The protein below binds the small molecule below.
Small molecule (SMILES): CC(=O)N[C@@H]1[C@@H](O)[C@H](O)[C@@H](CO)O[C@H]1O

Binding-site contacts:
Ligand atom C2 contacts residue GLU265 of chain 1.B at 3.8 Å.
Ligand atom N2 contacts residue ASN266 of chain 1.B at 2.8 Å (h-bond).
Ligand atom C7 contacts residue ASN266 of chain 1.B at 3.0 Å.
Ligand atom C3 contacts residue GLU265 of chain 1.B at 4.0 Å.
Ligand atom C3 contacts residue ASN266 of chain 1.B at 3.9 Å.
Ligand atom C1 contacts residue GLU265 of chain 1.B at 4.0 Å.
Ligand atom O7 contacts residue ASN266 of chain 1.B at 3.3 Å (h-bond).
Ligand atom N2 contacts residue GLU265 of chain 1.B at 2.9 Å (salt-bridge).
Ligand atom C7 contacts residue GLU265 of chain 1.B at 3.5 Å.
Ligand atom C4 contacts residue ASN266 of chain 1.B at 4.3 Å.
Ligand atom C8 contacts residue GLU265 of chain 1.B at 3.4 Å.
Ligand atom C8 contacts residue ASN264 of chain 1.B at 3.4 Å.
Ligand atom C1 contacts residue ASN266 of chain 1.B at 1.5 Å.
Ligand atom C5 contacts residue ASN266 of chain 1.B at 3.6 Å.
Ligand atom C7 contacts residue ASN264 of chain 1.B at 4.5 Å.
Ligand atom O5 contacts residue ASN266 of chain 1.B at 2.3 Å (h-bond).
Ligand atom C2 contacts residue ASN266 of chain 1.B at 2.6 Å.
Ligand atom C8 contacts residue ASN266 of chain 1.B at 3.8 Å.

Sequence of chain 1.B:
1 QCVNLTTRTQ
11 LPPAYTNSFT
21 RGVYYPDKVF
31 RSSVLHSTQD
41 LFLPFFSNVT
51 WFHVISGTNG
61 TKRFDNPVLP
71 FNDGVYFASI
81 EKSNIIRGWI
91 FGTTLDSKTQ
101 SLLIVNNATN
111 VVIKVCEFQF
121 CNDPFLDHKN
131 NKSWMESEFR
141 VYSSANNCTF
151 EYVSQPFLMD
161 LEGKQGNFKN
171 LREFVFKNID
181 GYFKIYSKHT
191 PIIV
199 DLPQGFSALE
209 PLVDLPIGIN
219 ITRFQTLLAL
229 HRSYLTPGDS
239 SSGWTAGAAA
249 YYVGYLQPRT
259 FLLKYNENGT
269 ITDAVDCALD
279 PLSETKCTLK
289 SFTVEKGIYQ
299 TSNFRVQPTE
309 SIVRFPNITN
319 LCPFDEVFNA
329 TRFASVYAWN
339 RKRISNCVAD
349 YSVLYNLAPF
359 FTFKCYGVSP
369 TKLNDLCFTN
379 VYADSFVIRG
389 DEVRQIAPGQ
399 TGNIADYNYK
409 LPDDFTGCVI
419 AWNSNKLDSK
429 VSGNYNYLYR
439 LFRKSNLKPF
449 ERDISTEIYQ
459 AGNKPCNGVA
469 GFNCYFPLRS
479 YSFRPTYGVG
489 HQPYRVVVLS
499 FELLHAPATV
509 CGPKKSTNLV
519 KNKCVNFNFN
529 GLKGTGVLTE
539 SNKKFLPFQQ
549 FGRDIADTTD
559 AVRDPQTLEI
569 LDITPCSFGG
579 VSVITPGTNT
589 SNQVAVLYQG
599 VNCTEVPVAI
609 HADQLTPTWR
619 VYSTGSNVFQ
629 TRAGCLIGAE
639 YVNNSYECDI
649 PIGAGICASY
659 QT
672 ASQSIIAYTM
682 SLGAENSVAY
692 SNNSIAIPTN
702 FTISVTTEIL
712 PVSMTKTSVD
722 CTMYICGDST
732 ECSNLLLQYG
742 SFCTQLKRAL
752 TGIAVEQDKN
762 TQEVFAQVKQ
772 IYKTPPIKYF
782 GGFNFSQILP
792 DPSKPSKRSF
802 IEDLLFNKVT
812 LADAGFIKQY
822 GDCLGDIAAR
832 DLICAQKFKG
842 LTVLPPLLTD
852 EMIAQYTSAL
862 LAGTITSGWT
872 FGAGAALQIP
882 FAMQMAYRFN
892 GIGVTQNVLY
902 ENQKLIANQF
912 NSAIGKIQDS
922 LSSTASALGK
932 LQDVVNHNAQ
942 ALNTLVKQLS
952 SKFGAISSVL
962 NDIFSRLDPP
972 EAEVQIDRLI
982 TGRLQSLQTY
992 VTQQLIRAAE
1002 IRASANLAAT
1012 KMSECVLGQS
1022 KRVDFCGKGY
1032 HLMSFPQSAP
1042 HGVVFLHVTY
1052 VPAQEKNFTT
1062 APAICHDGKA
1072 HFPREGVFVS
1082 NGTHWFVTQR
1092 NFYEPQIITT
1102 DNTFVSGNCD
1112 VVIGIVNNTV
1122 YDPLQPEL